The protein below binds the small molecule below.
Small molecule (SMILES): CC(=O)N[C@@H]1[C@@H](O)[C@H](O)[C@@H](CO)O[C@H]1O

Binding-site contacts:
Ligand atom C2 contacts residue ASN106 of chain 1.C at 2.5 Å.
Ligand atom C7 contacts residue ASN106 of chain 1.C at 3.9 Å.
Ligand atom N2 contacts residue ASN106 of chain 1.C at 3.0 Å (h-bond).
Ligand atom C4 contacts residue ASN106 of chain 1.C at 4.2 Å.
Ligand atom C1 contacts residue ASN106 of chain 1.C at 1.4 Å.
Ligand atom C3 contacts residue ASN106 of chain 1.C at 3.8 Å.
Ligand atom O5 contacts residue ASN106 of chain 1.C at 2.3 Å (h-bond).
Ligand atom O7 contacts residue ASN106 of chain 1.C at 4.3 Å.
Ligand atom C5 contacts residue ASN106 of chain 1.C at 3.6 Å.
Ligand atom C8 contacts residue MET102 of chain 1.C at 4.3 Å (hydrophobic).
Ligand atom O7 contacts residue MET102 of chain 1.C at 3.4 Å.
Ligand atom C7 contacts residue MET102 of chain 1.C at 4.3 Å (hydrophobic).

Sequence of chain 1.C:
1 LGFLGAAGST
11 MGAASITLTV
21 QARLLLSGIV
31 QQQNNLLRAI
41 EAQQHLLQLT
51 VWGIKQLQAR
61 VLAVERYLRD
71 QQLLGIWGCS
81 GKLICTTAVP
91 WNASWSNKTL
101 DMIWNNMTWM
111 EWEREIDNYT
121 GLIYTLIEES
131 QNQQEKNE